A small-molecule ligand and the protein it binds are described below.
Small molecule (SMILES): Nc1nc2c(ncn2[C@@H]2O[C@H](CO[P](=O)(O)C[P](=O)(O)OP(=O)(O)O)[C@@H](O)[C@H]2O)c(=O)[nH]1

Sequence of chain 1.B:
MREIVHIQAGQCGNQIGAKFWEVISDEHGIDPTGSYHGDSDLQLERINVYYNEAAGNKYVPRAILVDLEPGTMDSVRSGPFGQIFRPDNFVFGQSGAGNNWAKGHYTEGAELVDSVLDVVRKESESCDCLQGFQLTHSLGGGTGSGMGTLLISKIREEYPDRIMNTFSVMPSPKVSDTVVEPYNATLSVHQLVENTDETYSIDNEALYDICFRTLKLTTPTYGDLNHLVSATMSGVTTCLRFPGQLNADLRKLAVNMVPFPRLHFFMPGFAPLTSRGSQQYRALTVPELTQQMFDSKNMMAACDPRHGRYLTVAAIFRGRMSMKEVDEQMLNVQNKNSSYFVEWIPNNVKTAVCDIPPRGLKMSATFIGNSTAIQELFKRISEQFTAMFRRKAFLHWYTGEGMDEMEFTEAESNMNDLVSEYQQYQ

Sequence of chain 1.D:
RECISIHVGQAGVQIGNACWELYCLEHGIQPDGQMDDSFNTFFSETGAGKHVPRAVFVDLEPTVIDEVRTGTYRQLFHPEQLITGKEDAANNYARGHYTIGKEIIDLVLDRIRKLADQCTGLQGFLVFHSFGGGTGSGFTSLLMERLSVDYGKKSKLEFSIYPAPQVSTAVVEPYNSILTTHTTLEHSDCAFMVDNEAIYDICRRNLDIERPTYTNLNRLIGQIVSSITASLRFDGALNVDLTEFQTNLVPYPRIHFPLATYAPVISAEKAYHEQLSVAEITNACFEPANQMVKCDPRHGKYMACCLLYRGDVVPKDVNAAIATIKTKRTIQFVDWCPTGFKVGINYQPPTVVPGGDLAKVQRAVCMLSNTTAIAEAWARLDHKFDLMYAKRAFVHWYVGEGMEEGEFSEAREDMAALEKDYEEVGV

Binding-site contacts:
Ligand atom C2 contacts residue CYS12 of chain 1.B at 3.6 Å (hydrophobic).
Ligand atom O3G contacts residue GLU260 of chain 1.D at 3.2 Å (salt-bridge).
Ligand atom O5' contacts residue SER138 of chain 1.B at 3.2 Å (h-bond).
Ligand atom O2A contacts residue CYS12 of chain 1.B at 3.9 Å.
Ligand atom N7 contacts residue TYR222 of chain 1.B at 3.8 Å.
Ligand atom O2' contacts residue ASN204 of chain 1.B at 3.8 Å.
Ligand atom C5 contacts residue TYR222 of chain 1.B at 3.7 Å (hydrophobic).
Ligand atom N1 contacts residue ASN226 of chain 1.B at 3.0 Å (h-bond).
Ligand atom O3B contacts residue THR143 of chain 1.B at 3.9 Å.
Ligand atom O1B contacts residue GLN11 of chain 1.B at 3.3 Å (h-bond).
Ligand atom C8 contacts residue GLN11 of chain 1.B at 3.6 Å.
Ligand atom N3 contacts residue ASN204 of chain 1.B at 3.7 Å.
Ligand atom O6 contacts residue ASN226 of chain 1.B at 3.2 Å (h-bond).
Ligand atom C5 contacts residue CYS12 of chain 1.B at 3.6 Å (hydrophobic).
Ligand atom O2B contacts residue GLN11 of chain 1.B at 2.0 Å.
Ligand atom O1B contacts residue GLY144 of chain 1.B at 3.9 Å.
Ligand atom C6 contacts residue TYR222 of chain 1.B at 3.6 Å (hydrophobic).
Ligand atom O4' contacts residue CYS12 of chain 1.B at 3.9 Å.
Ligand atom O2A contacts residue GLN11 of chain 1.B at 2.1 Å (h-bond).
Ligand atom N3 contacts residue CYS12 of chain 1.B at 3.4 Å (h-bond).
Ligand atom PA contacts residue GLN11 of chain 1.B at 3.3 Å.
Ligand atom O5' contacts residue CYS12 of chain 1.B at 3.8 Å.
Ligand atom N9 contacts residue CYS12 of chain 1.B at 3.9 Å.
Ligand atom C4 contacts residue CYS12 of chain 1.B at 3.4 Å (hydrophobic).
Ligand atom O1A contacts residue CYS12 of chain 1.B at 2.4 Å (h-bond).
Ligand atom C3A contacts residue GLN11 of chain 1.B at 3.8 Å.
Ligand atom O1A contacts residue GLN11 of chain 1.B at 2.5 Å.
Ligand atom N2 contacts residue LEU207 of chain 1.B at 3.6 Å.
Ligand atom O6 contacts residue TYR222 of chain 1.B at 3.8 Å.
Ligand atom N7 contacts residue GLN11 of chain 1.B at 3.7 Å.
Ligand atom PB contacts residue GLN11 of chain 1.B at 3.3 Å.
Ligand atom O6 contacts residue GLN15 of chain 1.B at 3.5 Å.
Ligand atom O3' contacts residue ASP177 of chain 1.B at 3.5 Å.
Ligand atom C5' contacts residue GLY140 of chain 1.B at 3.7 Å.
Ligand atom C6 contacts residue CYS12 of chain 1.B at 3.9 Å (hydrophobic).
Ligand atom N1 contacts residue CYS12 of chain 1.B at 3.9 Å.
Ligand atom PA contacts residue CYS12 of chain 1.B at 3.6 Å.
Ligand atom O1B contacts residue THR143 of chain 1.B at 3.6 Å.
Ligand atom O2' contacts residue ASP177 of chain 1.B at 3.9 Å.
Ligand atom C6 contacts residue ASN226 of chain 1.B at 3.5 Å.